Sequence of chain 3.A:
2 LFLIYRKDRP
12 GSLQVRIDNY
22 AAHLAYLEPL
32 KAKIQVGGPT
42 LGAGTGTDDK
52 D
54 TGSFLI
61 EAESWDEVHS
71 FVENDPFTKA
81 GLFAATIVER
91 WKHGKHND

Binding-site contacts:
Ligand atom C02 contacts residue GLY39 of chain 3.A at 3.7 Å.
Ligand atom C02 contacts residue HIS96 of chain 4.A at 3.4 Å.
Ligand atom O04 contacts residue GLY94 of chain 4.A at 3.6 Å.
Ligand atom C03 contacts residue TYR21 of chain 3.A at 3.8 Å (hydrophobic).
Ligand atom O09 contacts residue HIS24 of chain 3.A at 2.8 Å (h-bond).
Ligand atom O07 contacts residue HIS24 of chain 3.A at 3.6 Å.
Ligand atom C10 contacts residue GLY39 of chain 3.A at 3.8 Å.
Ligand atom O09 contacts residue LEU28 of chain 3.A at 4.0 Å.
Ligand atom O01 contacts residue GLY39 of chain 3.A at 3.8 Å.
Ligand atom C06 contacts residue HIS24 of chain 3.A at 3.7 Å.
Ligand atom C08 contacts residue SER56 of chain 3.A at 3.9 Å.
Ligand atom C08 contacts residue HIS24 of chain 3.A at 3.3 Å.
Ligand atom O04 contacts residue HIS96 of chain 4.A at 3.1 Å.
Ligand atom O01 contacts residue HIS96 of chain 4.A at 2.7 Å (h-bond).
Ligand atom C05 contacts residue PRO40 of chain 3.A at 3.8 Å (hydrophobic).
Ligand atom O09 contacts residue LEU58 of chain 3.A at 4.0 Å.
Ligand atom C03 contacts residue HIS96 of chain 4.A at 3.6 Å.
Ligand atom O09 contacts residue SER56 of chain 3.A at 3.3 Å (h-bond).
Ligand atom O07 contacts residue GLY55 of chain 3.A at 4.1 Å.
Ligand atom C06 contacts residue ARG17 of chain 3.A at 3.8 Å.
Ligand atom C10 contacts residue HIS24 of chain 3.A at 4.1 Å.
Ligand atom C06 contacts residue SER56 of chain 3.A at 3.6 Å.
Ligand atom C10 contacts residue LEU28 of chain 3.A at 3.9 Å (hydrophobic).
Ligand atom C08 contacts residue LEU28 of chain 3.A at 4.2 Å (hydrophobic).
Ligand atom C02 contacts residue ASP98 of chain 4.A at 3.3 Å.
Ligand atom C03 contacts residue GLY39 of chain 3.A at 4.1 Å.
Ligand atom C02 contacts residue GLY94 of chain 4.A at 4.1 Å.
Ligand atom O01 contacts residue ASP98 of chain 4.A at 2.6 Å (salt-bridge).
Ligand atom O01 contacts residue GLY94 of chain 4.A at 3.3 Å.
Ligand atom C10 contacts residue LEU58 of chain 3.A at 4.1 Å (hydrophobic).
Ligand atom C05 contacts residue TYR21 of chain 3.A at 3.7 Å (hydrophobic).
Ligand atom O07 contacts residue SER56 of chain 3.A at 2.6 Å (h-bond).
Ligand atom C03 contacts residue PRO40 of chain 3.A at 3.6 Å (hydrophobic).
Ligand atom O04 contacts residue PRO40 of chain 3.A at 3.5 Å.
Ligand atom O04 contacts residue TYR21 of chain 3.A at 2.9 Å (h-bond).
Ligand atom O01 contacts residue GLY38 of chain 3.A at 4.0 Å.
Ligand atom C10 contacts residue ASP98 of chain 4.A at 3.2 Å.
Ligand atom O07 contacts residue ARG17 of chain 3.A at 2.8 Å (salt-bridge).
Ligand atom O07 contacts residue PHE77 of chain 3.A at 3.8 Å.
Ligand atom C05 contacts residue ARG17 of chain 3.A at 4.1 Å.

Sequence of chain 4.A:
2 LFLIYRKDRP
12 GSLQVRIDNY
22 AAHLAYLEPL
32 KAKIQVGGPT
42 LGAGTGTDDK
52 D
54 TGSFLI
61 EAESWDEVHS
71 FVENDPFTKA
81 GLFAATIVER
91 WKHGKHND

The protein below binds the small molecule below.
Small molecule (SMILES): O=C1C=C(O)C(=O)C=C1O